Binding-site contacts:
Ligand atom C5 contacts residue ILE115 of chain 1.E at 3.6 Å (hydrophobic).
Ligand atom O5 contacts residue GLU113 of chain 1.E at 4.2 Å.
Ligand atom O4 contacts residue ILE115 of chain 1.E at 4.2 Å.
Ligand atom C6 contacts residue ILE115 of chain 1.E at 3.5 Å (hydrophobic).
Ligand atom C7 contacts residue ASN75 of chain 1.E at 3.2 Å.
Ligand atom O5 contacts residue ASN75 of chain 1.E at 2.4 Å (h-bond).
Ligand atom C1 contacts residue PHE114 of chain 1.E at 3.7 Å (hydrophobic).
Ligand atom C3 contacts residue ASN75 of chain 1.E at 3.8 Å.
Ligand atom C2 contacts residue PHE114 of chain 1.E at 4.4 Å (hydrophobic).
Ligand atom C5 contacts residue ASN75 of chain 1.E at 3.7 Å.
Ligand atom O6 contacts residue GLU113 of chain 1.E at 3.8 Å.
Ligand atom C6 contacts residue GLU113 of chain 1.E at 3.9 Å.
Ligand atom O7 contacts residue ASN75 of chain 1.E at 3.2 Å (h-bond).
Ligand atom C5 contacts residue PHE114 of chain 1.E at 3.8 Å (hydrophobic).
Ligand atom C4 contacts residue ASN75 of chain 1.E at 4.2 Å.
Ligand atom N2 contacts residue ASN75 of chain 1.E at 2.9 Å (h-bond).
Ligand atom C8 contacts residue ASN75 of chain 1.E at 4.4 Å.
Ligand atom C2 contacts residue ASN75 of chain 1.E at 2.5 Å.
Ligand atom C3 contacts residue PHE114 of chain 1.E at 4.2 Å (hydrophobic).
Ligand atom C8 contacts residue GLN74 of chain 1.E at 3.5 Å.
Ligand atom C1 contacts residue ASN75 of chain 1.E at 1.4 Å.
Ligand atom O5 contacts residue PHE114 of chain 1.E at 4.0 Å.

Sequence of chain 1.E:
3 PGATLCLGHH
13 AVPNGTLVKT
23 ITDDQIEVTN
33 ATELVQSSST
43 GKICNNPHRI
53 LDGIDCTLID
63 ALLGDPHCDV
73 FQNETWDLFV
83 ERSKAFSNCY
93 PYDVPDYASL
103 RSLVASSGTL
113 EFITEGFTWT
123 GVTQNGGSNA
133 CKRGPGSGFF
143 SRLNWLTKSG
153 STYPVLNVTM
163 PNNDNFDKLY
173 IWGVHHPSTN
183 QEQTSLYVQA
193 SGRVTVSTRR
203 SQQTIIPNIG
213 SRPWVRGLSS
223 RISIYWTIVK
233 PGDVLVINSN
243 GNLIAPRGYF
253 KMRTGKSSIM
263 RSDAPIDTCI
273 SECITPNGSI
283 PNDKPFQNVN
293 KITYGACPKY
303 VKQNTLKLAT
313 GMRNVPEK

The small molecule below binds the protein below.
Small molecule (SMILES): CC(=O)N[C@@H]1[C@@H](O)[C@H](O)[C@@H](CO)O[C@H]1O